Binding-site contacts:
Ligand atom C04 contacts residue HEM1 of chain 1.C at 3.5 Å.
Ligand atom N02 contacts residue GLU296 of chain 1.A at 2.6 Å (salt-bridge).
Ligand atom C05 contacts residue HEM1 of chain 1.C at 3.5 Å.
Ligand atom C02 contacts residue HEM1 of chain 1.C at 3.6 Å.
Ligand atom C25 contacts residue HEM1 of chain 1.C at 3.8 Å.
Ligand atom C08 contacts residue HEM1 of chain 1.C at 3.8 Å.
Ligand atom C07 contacts residue HEM1 of chain 1.C at 3.5 Å.
Ligand atom N02 contacts residue TYR292 of chain 1.A at 3.9 Å.
Ligand atom N01 contacts residue HEM1 of chain 1.C at 3.8 Å.
Ligand atom C21 contacts residue TRP382 of chain 1.A at 3.6 Å (hydrophobic).
Ligand atom C05 contacts residue VAL271 of chain 1.A at 4.0 Å (hydrophobic).
Ligand atom C11 contacts residue HEM1 of chain 1.C at 3.7 Å.
Ligand atom C27 contacts residue MET40 of chain 1.A at 3.8 Å (hydrophobic).
Ligand atom C30 contacts residue TYR410 of chain 1.A at 3.9 Å (hydrophobic).
Ligand atom C27 contacts residue TRP382 of chain 1.A at 4.0 Å (hydrophobic).
Ligand atom C25 contacts residue TRP382 of chain 1.A at 3.6 Å (hydrophobic).
Ligand atom C06 contacts residue PHE288 of chain 1.A at 3.7 Å (hydrophobic).
Ligand atom N02 contacts residue PRO269 of chain 1.A at 3.8 Å.
Ligand atom C10 contacts residue HEM1 of chain 1.C at 3.7 Å.
Ligand atom N02 contacts residue HEM1 of chain 1.C at 3.7 Å.
Ligand atom O12 contacts residue TRP382 of chain 1.A at 3.8 Å.
Ligand atom C03 contacts residue HEM1 of chain 1.C at 3.1 Å.
Ligand atom O12 contacts residue HEM1 of chain 1.C at 3.0 Å.
Ligand atom C26 contacts residue HEM1 of chain 1.C at 3.4 Å.
Ligand atom C24 contacts residue HEM1 of chain 1.C at 3.1 Å.
Ligand atom C24 contacts residue H4B1 of chain 1.D at 3.4 Å.
Ligand atom C06 contacts residue HEM1 of chain 1.C at 3.2 Å.
Ligand atom C02 contacts residue GLU296 of chain 1.A at 3.5 Å.
Ligand atom C07 contacts residue VAL271 of chain 1.A at 3.3 Å (hydrophobic).
Ligand atom N01 contacts residue GLU296 of chain 1.A at 2.7 Å (salt-bridge).
Ligand atom C10 contacts residue GLU296 of chain 1.A at 3.6 Å.
Ligand atom C31 contacts residue TRP10 of chain 1.B at 3.6 Å (hydrophobic).
Ligand atom C23 contacts residue H4B1 of chain 1.D at 2.8 Å.
Ligand atom C09 contacts residue GLU296 of chain 1.A at 3.7 Å.
Ligand atom C22 contacts residue H4B1 of chain 1.D at 3.3 Å.
Ligand atom C06 contacts residue VAL271 of chain 1.A at 3.5 Å (hydrophobic).
Ligand atom C26 contacts residue TRP382 of chain 1.A at 3.5 Å (hydrophobic).
Ligand atom N02 contacts residue TRP291 of chain 1.A at 3.0 Å (h-bond).
Ligand atom C09 contacts residue HEM1 of chain 1.C at 3.6 Å.
Ligand atom C08 contacts residue VAL271 of chain 1.A at 3.7 Å (hydrophobic).

Sequence of chain 1.A:
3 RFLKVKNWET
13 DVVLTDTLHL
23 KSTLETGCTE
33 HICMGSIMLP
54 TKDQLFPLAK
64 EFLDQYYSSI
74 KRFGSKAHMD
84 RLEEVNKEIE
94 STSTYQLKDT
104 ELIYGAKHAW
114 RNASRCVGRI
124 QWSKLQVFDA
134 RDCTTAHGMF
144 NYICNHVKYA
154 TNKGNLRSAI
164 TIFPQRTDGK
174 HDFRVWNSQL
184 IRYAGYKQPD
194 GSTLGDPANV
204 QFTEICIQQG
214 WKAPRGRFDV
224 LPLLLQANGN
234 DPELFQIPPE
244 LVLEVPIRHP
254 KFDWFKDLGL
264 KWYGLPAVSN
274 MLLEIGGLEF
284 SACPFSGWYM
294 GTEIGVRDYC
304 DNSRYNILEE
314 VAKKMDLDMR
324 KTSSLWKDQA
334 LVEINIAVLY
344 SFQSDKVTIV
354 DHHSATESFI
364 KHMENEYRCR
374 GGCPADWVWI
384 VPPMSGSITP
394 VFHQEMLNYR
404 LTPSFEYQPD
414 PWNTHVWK

The protein below binds the small molecule below.
Small molecule (SMILES): CN(C)CCc1cccc(OCc2ccc3ccc(N)nc3c2)c1

Sequence of chain 1.B:
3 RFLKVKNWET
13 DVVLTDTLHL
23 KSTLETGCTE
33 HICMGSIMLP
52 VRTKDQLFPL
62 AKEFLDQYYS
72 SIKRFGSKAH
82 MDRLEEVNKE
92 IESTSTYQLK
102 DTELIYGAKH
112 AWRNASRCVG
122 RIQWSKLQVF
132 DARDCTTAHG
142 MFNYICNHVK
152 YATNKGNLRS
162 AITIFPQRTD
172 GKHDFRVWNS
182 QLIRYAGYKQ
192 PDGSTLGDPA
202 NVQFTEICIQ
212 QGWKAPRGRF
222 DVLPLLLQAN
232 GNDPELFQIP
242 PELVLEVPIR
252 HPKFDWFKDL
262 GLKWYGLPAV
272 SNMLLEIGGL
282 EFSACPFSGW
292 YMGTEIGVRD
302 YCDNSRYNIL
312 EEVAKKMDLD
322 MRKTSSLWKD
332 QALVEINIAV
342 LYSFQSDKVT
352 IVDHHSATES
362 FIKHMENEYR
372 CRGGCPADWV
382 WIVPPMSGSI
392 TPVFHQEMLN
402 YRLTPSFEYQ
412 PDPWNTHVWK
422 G